This protein binds this small molecule.
Small molecule (SMILES): CC(=O)N[C@@H]1[C@@H](O)[C@H](O[C@@H]2O[C@H](CO)[C@@H](O[C@@H]3O[C@H](CO)[C@@H](O)[C@H](O)[C@H]3NC(C)=O)[C@H](O)[C@H]2NC(C)=O)[C@@H](CO)O[C@H]1O

Binding-site contacts:
Ligand atom O4 contacts residue TRP44 of chain 1.J at 4.1 Å.
Ligand atom O3 contacts residue SER43 of chain 1.J at 3.8 Å.
Ligand atom O3 contacts residue GLY135 of chain 1.J at 3.8 Å.
Ligand atom O7 contacts residue GLY135 of chain 1.J at 3.6 Å (h-bond).
Ligand atom C7 contacts residue GLY135 of chain 1.J at 3.6 Å.
Ligand atom C8 contacts residue VAL42 of chain 1.J at 4.0 Å (hydrophobic).
Ligand atom C3 contacts residue TRP15 of chain 1.J at 4.0 Å (hydrophobic).
Ligand atom C8 contacts residue TYR21 of chain 1.J at 3.7 Å (hydrophobic).
Ligand atom O6 contacts residue TRP44 of chain 1.J at 3.6 Å.
Ligand atom C3 contacts residue GLY135 of chain 1.J at 3.8 Å.
Ligand atom C4 contacts residue SER43 of chain 1.J at 3.9 Å.
Ligand atom C2 contacts residue TRP15 of chain 1.J at 4.1 Å (hydrophobic).
Ligand atom C6 contacts residue TRP137 of chain 1.J at 3.5 Å (hydrophobic).
Ligand atom O7 contacts residue TRP15 of chain 1.J at 3.9 Å.
Ligand atom O4 contacts residue SER43 of chain 1.J at 3.2 Å.
Ligand atom C1 contacts residue TRP137 of chain 1.J at 3.7 Å (hydrophobic).
Ligand atom O5 contacts residue TRP44 of chain 1.J at 3.8 Å.
Ligand atom O3 contacts residue TRP44 of chain 1.J at 3.1 Å.
Ligand atom C4 contacts residue TRP44 of chain 1.J at 4.0 Å (hydrophobic).
Ligand atom C5 contacts residue TRP137 of chain 1.J at 3.5 Å (hydrophobic).
Ligand atom O7 contacts residue VAL42 of chain 1.J at 3.5 Å.
Ligand atom O3 contacts residue TRP15 of chain 1.J at 3.2 Å (h-bond).
Ligand atom N2 contacts residue GLY135 of chain 1.J at 2.9 Å (h-bond).
Ligand atom C1 contacts residue GLY135 of chain 1.J at 4.2 Å.
Ligand atom O1 contacts residue TRP137 of chain 1.J at 3.7 Å.
Ligand atom O6 contacts residue THR14 of chain 1.J at 2.9 Å.
Ligand atom C1 contacts residue TRP44 of chain 1.J at 3.8 Å (hydrophobic).
Ligand atom C2 contacts residue GLY135 of chain 1.J at 3.8 Å.
Ligand atom C7 contacts residue TRP15 of chain 1.J at 3.3 Å (hydrophobic).
Ligand atom O7 contacts residue TRP44 of chain 1.J at 2.9 Å (h-bond).
Ligand atom C7 contacts residue TRP44 of chain 1.J at 3.9 Å (hydrophobic).
Ligand atom O7 contacts residue SER43 of chain 1.J at 2.9 Å (h-bond).
Ligand atom C3 contacts residue SER43 of chain 1.J at 3.6 Å.
Ligand atom O5 contacts residue TRP137 of chain 1.J at 3.5 Å.
Ligand atom N2 contacts residue TRP15 of chain 1.J at 3.3 Å (h-bond).
Ligand atom C8 contacts residue TRP15 of chain 1.J at 3.3 Å (hydrophobic).
Ligand atom C3 contacts residue TRP44 of chain 1.J at 4.0 Å (hydrophobic).
Ligand atom C5 contacts residue TRP44 of chain 1.J at 3.8 Å (hydrophobic).
Ligand atom C2 contacts residue TRP44 of chain 1.J at 4.0 Å (hydrophobic).
Ligand atom C7 contacts residue SER43 of chain 1.J at 4.0 Å.

Sequence of chain 1.J:
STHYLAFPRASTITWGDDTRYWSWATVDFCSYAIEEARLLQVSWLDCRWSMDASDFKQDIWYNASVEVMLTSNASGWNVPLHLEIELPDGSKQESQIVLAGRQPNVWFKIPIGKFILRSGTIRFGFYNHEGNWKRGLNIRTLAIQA